The protein below binds the small molecule below.
Small molecule (SMILES): CC(=O)N[C@H]1[C@H](O[C@H]2[C@H](O)[C@@H](NC(C)=O)CO[C@@H]2CO)O[C@H](CO)[C@@H](O[C@@H]2O[C@H](CO)[C@@H](O)[C@H](O[C@H]3O[C@H](CO)[C@@H](O)[C@H](O)[C@@H]3O)[C@@H]2O)[C@@H]1O

Binding-site contacts:
Ligand atom C7 contacts residue SER300 of chain 1.B at 3.8 Å.
Ligand atom C3 contacts residue ASN146 of chain 1.B at 3.8 Å.
Ligand atom N2 contacts residue CYS298 of chain 1.B at 4.2 Å.
Ligand atom C3 contacts residue SER300 of chain 1.B at 4.1 Å.
Ligand atom O6 contacts residue ASP95 of chain 1.B at 4.2 Å.
Ligand atom N2 contacts residue ASN146 of chain 1.B at 3.0 Å (h-bond).
Ligand atom C5 contacts residue ASN146 of chain 1.B at 3.6 Å.
Ligand atom N2 contacts residue SER300 of chain 1.B at 2.9 Å (h-bond).
Ligand atom C5 contacts residue LYS299 of chain 1.B at 3.5 Å.
Ligand atom C1 contacts residue ASN146 of chain 1.B at 1.4 Å.
Ligand atom C1 contacts residue LYS299 of chain 1.B at 3.9 Å.
Ligand atom O5 contacts residue LYS136 of chain 1.B at 3.8 Å.
Ligand atom C6 contacts residue THR93 of chain 1.B at 3.2 Å.
Ligand atom C2 contacts residue LYS299 of chain 1.B at 4.1 Å.
Ligand atom C8 contacts residue LEU145 of chain 1.B at 3.8 Å (hydrophobic).
Ligand atom O5 contacts residue ASP95 of chain 1.B at 4.1 Å.
Ligand atom O4 contacts residue LYS299 of chain 1.B at 3.7 Å.
Ligand atom O6 contacts residue THR93 of chain 1.B at 3.1 Å.
Ligand atom C6 contacts residue ASP95 of chain 1.B at 4.2 Å.
Ligand atom O6 contacts residue LYS136 of chain 1.B at 3.5 Å (salt-bridge).
Ligand atom C7 contacts residue ASN146 of chain 1.B at 3.7 Å.
Ligand atom C4 contacts residue ASP95 of chain 1.B at 4.3 Å.
Ligand atom C8 contacts residue ASN244 of chain 1.B at 4.0 Å.
Ligand atom C2 contacts residue SER300 of chain 1.B at 3.8 Å.
Ligand atom O7 contacts residue ASN146 of chain 1.B at 4.0 Å.
Ligand atom O6 contacts residue GLU19 of chain 1.B at 4.0 Å.
Ligand atom C4 contacts residue LYS299 of chain 1.B at 3.8 Å.
Ligand atom C5 contacts residue ASP95 of chain 1.B at 4.0 Å.
Ligand atom O3 contacts residue CYS298 of chain 1.B at 3.4 Å (h-bond).
Ligand atom C1 contacts residue SER300 of chain 1.B at 3.9 Å.
Ligand atom C4 contacts residue ASN146 of chain 1.B at 4.2 Å.
Ligand atom C8 contacts residue SER300 of chain 1.B at 3.6 Å.
Ligand atom C3 contacts residue LYS299 of chain 1.B at 3.4 Å.
Ligand atom O7 contacts residue LYS299 of chain 1.B at 4.0 Å.
Ligand atom O3 contacts residue ASP95 of chain 1.B at 4.2 Å.
Ligand atom O7 contacts residue PRO96 of chain 1.B at 3.8 Å.
Ligand atom C6 contacts residue LYS136 of chain 1.B at 4.1 Å.
Ligand atom C2 contacts residue ASN146 of chain 1.B at 2.5 Å.
Ligand atom O5 contacts residue ASN146 of chain 1.B at 2.2 Å (h-bond).
Ligand atom O5 contacts residue LYS299 of chain 1.B at 4.1 Å.

Sequence of chain 1.B:
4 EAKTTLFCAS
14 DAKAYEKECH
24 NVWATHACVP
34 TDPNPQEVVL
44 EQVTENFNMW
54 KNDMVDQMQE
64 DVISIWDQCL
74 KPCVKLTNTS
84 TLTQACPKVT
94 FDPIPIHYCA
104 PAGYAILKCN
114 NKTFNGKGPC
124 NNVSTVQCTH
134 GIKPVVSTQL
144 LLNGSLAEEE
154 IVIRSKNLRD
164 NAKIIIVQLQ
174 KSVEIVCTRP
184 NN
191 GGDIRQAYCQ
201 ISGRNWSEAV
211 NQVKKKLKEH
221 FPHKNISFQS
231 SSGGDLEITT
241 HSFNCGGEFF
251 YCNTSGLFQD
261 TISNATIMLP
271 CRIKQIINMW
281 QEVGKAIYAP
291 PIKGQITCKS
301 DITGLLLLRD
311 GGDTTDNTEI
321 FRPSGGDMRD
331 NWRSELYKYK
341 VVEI